A small-molecule ligand and the protein it binds are described below.
Small molecule (SMILES): CC(=O)N[C@@H]1[C@@H](O)[C@H](O)[C@@H](CO)O[C@H]1O

Binding-site contacts:
Ligand atom C6 contacts residue HIS154 of chain 1.A at 4.2 Å.
Ligand atom C7 contacts residue ASN6 of chain 1.A at 3.1 Å.
Ligand atom C3 contacts residue ASN155 of chain 1.A at 4.0 Å.
Ligand atom O6 contacts residue HIS154 of chain 1.A at 2.9 Å (h-bond).
Ligand atom C4 contacts residue ASN6 of chain 1.A at 4.2 Å.
Ligand atom O5 contacts residue ASN155 of chain 1.A at 4.3 Å.
Ligand atom O7 contacts residue ASN6 of chain 1.A at 2.7 Å (h-bond).
Ligand atom N2 contacts residue ASN6 of chain 1.A at 3.0 Å (h-bond).
Ligand atom C8 contacts residue PHE4 of chain 1.A at 4.4 Å (hydrophobic).
Ligand atom N2 contacts residue ASN155 of chain 1.A at 4.0 Å.
Ligand atom C8 contacts residue ASP3 of chain 1.A at 3.8 Å.
Ligand atom C1 contacts residue ASN155 of chain 1.A at 3.7 Å.
Ligand atom C1 contacts residue ASN6 of chain 1.A at 1.4 Å.
Ligand atom O5 contacts residue HIS154 of chain 1.A at 4.0 Å.
Ligand atom O6 contacts residue VAL229 of chain 1.A at 3.7 Å.
Ligand atom C3 contacts residue ASN6 of chain 1.A at 3.8 Å.
Ligand atom O5 contacts residue ASN6 of chain 1.A at 2.4 Å (h-bond).
Ligand atom C5 contacts residue ASN6 of chain 1.A at 3.7 Å.
Ligand atom C5 contacts residue ASN155 of chain 1.A at 4.2 Å.
Ligand atom C2 contacts residue ASN6 of chain 1.A at 2.4 Å.
Ligand atom C8 contacts residue ASN6 of chain 1.A at 4.4 Å.
Ligand atom C2 contacts residue ASN155 of chain 1.A at 4.1 Å.

Sequence of chain 1.A:
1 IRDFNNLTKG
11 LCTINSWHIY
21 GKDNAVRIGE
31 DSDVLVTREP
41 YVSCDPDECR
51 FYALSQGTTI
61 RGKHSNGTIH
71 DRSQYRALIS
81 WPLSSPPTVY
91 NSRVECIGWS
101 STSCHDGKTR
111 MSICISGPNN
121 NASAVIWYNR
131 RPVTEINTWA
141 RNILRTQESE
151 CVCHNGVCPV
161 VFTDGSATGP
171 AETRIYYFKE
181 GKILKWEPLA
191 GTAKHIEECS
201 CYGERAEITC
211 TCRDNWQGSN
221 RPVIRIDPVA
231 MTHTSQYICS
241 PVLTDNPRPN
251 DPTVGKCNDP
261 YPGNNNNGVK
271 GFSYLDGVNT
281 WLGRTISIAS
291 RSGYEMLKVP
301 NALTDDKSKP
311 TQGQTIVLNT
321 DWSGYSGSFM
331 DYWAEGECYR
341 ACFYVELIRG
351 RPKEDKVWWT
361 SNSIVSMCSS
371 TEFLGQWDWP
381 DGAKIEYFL